The protein below binds the small molecule below.
Small molecule (SMILES): CCC#CCN(c1ccc2nccc(N)c2c1)c1c(Cl)cccc1Cl

Sequence of chain 1.B:
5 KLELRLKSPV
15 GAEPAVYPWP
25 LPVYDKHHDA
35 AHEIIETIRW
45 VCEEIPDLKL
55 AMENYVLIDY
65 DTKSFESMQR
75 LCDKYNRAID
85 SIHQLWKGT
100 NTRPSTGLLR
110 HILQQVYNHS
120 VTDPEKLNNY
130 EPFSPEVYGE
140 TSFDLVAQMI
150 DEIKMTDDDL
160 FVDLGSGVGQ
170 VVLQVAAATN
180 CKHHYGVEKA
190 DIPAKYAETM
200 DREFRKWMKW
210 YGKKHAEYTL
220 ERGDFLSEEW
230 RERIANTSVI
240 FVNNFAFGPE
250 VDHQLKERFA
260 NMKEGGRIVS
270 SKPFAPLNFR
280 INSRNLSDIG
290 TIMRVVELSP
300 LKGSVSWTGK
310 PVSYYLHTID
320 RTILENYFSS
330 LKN

Binding-site contacts:
Ligand atom C21 contacts residue SER141 of chain 1.B at 3.7 Å.
Ligand atom C12 contacts residue PHE240 of chain 1.B at 3.5 Å (hydrophobic).
Ligand atom N6 contacts residue VAL311 of chain 1.B at 3.7 Å.
Ligand atom C3 contacts residue PHE132 of chain 1.B at 3.8 Å (hydrophobic).
Ligand atom C20 contacts residue SER141 of chain 1.B at 3.9 Å.
Ligand atom C9 contacts residue SER312 of chain 1.B at 3.9 Å.
Ligand atom C23 contacts residue VAL170 of chain 1.B at 3.9 Å (hydrophobic).
Ligand atom C4 contacts residue PHE132 of chain 1.B at 3.4 Å (hydrophobic).
Ligand atom CL2 contacts residue SER270 of chain 1.B at 3.7 Å.
Ligand atom CL1 contacts residue TYR313 of chain 1.B at 3.9 Å.
Ligand atom CL2 contacts residue ASN242 of chain 1.B at 3.6 Å.
Ligand atom C16 contacts residue TYR313 of chain 1.B at 3.8 Å (hydrophobic).
Ligand atom C7 contacts residue SER141 of chain 1.B at 3.9 Å.
Ligand atom C21 contacts residue PHE240 of chain 1.B at 3.7 Å (hydrophobic).
Ligand atom C25 contacts residue ASN242 of chain 1.B at 3.8 Å.
Ligand atom C15 contacts residue VAL268 of chain 1.B at 3.5 Å (hydrophobic).
Ligand atom C7 contacts residue PHE132 of chain 1.B at 3.8 Å (hydrophobic).
Ligand atom C15 contacts residue PHE240 of chain 1.B at 3.5 Å (hydrophobic).
Ligand atom C14 contacts residue SER269 of chain 1.B at 3.7 Å.
Ligand atom C17 contacts residue PHE240 of chain 1.B at 3.5 Å (hydrophobic).
Ligand atom C10 contacts residue LEU144 of chain 1.B at 3.7 Å (hydrophobic).
Ligand atom C8 contacts residue LEU144 of chain 1.B at 3.5 Å (hydrophobic).
Ligand atom CL1 contacts residue LEU144 of chain 1.B at 3.6 Å.
Ligand atom C22 contacts residue SER141 of chain 1.B at 3.7 Å.
Ligand atom C15 contacts residue SER269 of chain 1.B at 3.5 Å.
Ligand atom C14 contacts residue PHE240 of chain 1.B at 3.5 Å (hydrophobic).
Ligand atom CL2 contacts residue PHE132 of chain 1.B at 3.6 Å.
Ligand atom C14 contacts residue VAL241 of chain 1.B at 3.6 Å (hydrophobic).
Ligand atom C21 contacts residue VAL145 of chain 1.B at 3.9 Å (hydrophobic).
Ligand atom C10 contacts residue SER312 of chain 1.B at 3.4 Å.
Ligand atom C13 contacts residue PHE240 of chain 1.B at 3.4 Å (hydrophobic).
Ligand atom C9 contacts residue LEU144 of chain 1.B at 3.3 Å (hydrophobic).
Ligand atom C17 contacts residue TYR313 of chain 1.B at 3.9 Å (hydrophobic).
Ligand atom C14 contacts residue SER270 of chain 1.B at 3.6 Å.
Ligand atom N24 contacts residue SER141 of chain 1.B at 2.8 Å (h-bond).
Ligand atom C22 contacts residue PHE240 of chain 1.B at 3.9 Å (hydrophobic).
Ligand atom C1 contacts residue VAL311 of chain 1.B at 3.5 Å (hydrophobic).
Ligand atom C5 contacts residue PHE132 of chain 1.B at 3.6 Å (hydrophobic).
Ligand atom C16 contacts residue PHE240 of chain 1.B at 3.3 Å (hydrophobic).
Ligand atom C20 contacts residue VAL145 of chain 1.B at 3.6 Å (hydrophobic).